Binding-site contacts:
Ligand atom C16 contacts residue ILE128 of chain 2.A at 4.0 Å (hydrophobic).
Ligand atom C8 contacts residue LEU88 of chain 2.A at 4.2 Å (hydrophobic).
Ligand atom C2 contacts residue PHE108 of chain 2.A at 4.2 Å (hydrophobic).
Ligand atom O17 contacts residue LEU229 of chain 2.A at 3.4 Å.
Ligand atom C15 contacts residue ILE128 of chain 2.A at 3.9 Å (hydrophobic).
Ligand atom C15 contacts residue MET92 of chain 2.A at 4.0 Å (hydrophobic).
Ligand atom C3 contacts residue GLU57 of chain 2.A at 3.2 Å.
Ligand atom C2 contacts residue LEU50 of chain 2.A at 4.3 Å (hydrophobic).
Ligand atom C17 contacts residue HIS228 of chain 2.A at 3.5 Å.
Ligand atom C1 contacts residue LEU50 of chain 2.A at 3.7 Å (hydrophobic).
Ligand atom C2 contacts residue GLU57 of chain 2.A at 3.2 Å.
Ligand atom C1 contacts residue ALA54 of chain 2.A at 3.8 Å (hydrophobic).
Ligand atom O3 contacts residue GLU57 of chain 2.A at 2.4 Å (salt-bridge).
Ligand atom C3 contacts residue LEU91 of chain 2.A at 3.9 Å (hydrophobic).
Ligand atom O17 contacts residue HIS228 of chain 2.A at 2.7 Å (h-bond).
Ligand atom C5 contacts residue PHE108 of chain 2.A at 3.9 Å (hydrophobic).
Ligand atom C6 contacts residue PHE108 of chain 2.A at 4.2 Å (hydrophobic).
Ligand atom C5 contacts residue LEU95 of chain 2.A at 4.1 Å (hydrophobic).
Ligand atom C18 contacts residue LEU229 of chain 2.A at 3.7 Å (hydrophobic).
Ligand atom C6 contacts residue MET92 of chain 2.A at 3.8 Å (hydrophobic).
Ligand atom C2 contacts residue LEU91 of chain 2.A at 4.0 Å (hydrophobic).
Ligand atom C16 contacts residue GLY225 of chain 2.A at 4.2 Å.
Ligand atom C7 contacts residue MET92 of chain 2.A at 3.9 Å (hydrophobic).
Ligand atom C9 contacts residue PHE108 of chain 2.A at 4.1 Å (hydrophobic).
Ligand atom C1 contacts residue PHE108 of chain 2.A at 4.2 Å (hydrophobic).
Ligand atom O3 contacts residue LEU91 of chain 2.A at 4.0 Å.
Ligand atom C4 contacts residue LEU95 of chain 2.A at 3.9 Å (hydrophobic).
Ligand atom C2 contacts residue ALA54 of chain 2.A at 4.0 Å (hydrophobic).
Ligand atom C16 contacts residue HIS228 of chain 2.A at 3.5 Å.
Ligand atom C7 contacts residue PHE108 of chain 2.A at 4.3 Å (hydrophobic).
Ligand atom C6 contacts residue LEU95 of chain 2.A at 3.6 Å (hydrophobic).
Ligand atom C4 contacts residue LEU91 of chain 2.A at 3.7 Å (hydrophobic).
Ligand atom C11 contacts residue LEU50 of chain 2.A at 4.2 Å (hydrophobic).
Ligand atom C7 contacts residue LEU132 of chain 2.A at 4.0 Å (hydrophobic).
Ligand atom C15 contacts residue GLY225 of chain 2.A at 4.2 Å.
Ligand atom C6 contacts residue LEU132 of chain 2.A at 4.3 Å (hydrophobic).
Ligand atom O17 contacts residue MET47 of chain 2.A at 3.9 Å.
Ligand atom C12 contacts residue LEU229 of chain 2.A at 4.2 Å (hydrophobic).
Ligand atom C10 contacts residue PHE108 of chain 2.A at 3.8 Å (hydrophobic).
Ligand atom O3 contacts residue ARG98 of chain 2.A at 3.2 Å (salt-bridge).

Sequence of chain 2.A:
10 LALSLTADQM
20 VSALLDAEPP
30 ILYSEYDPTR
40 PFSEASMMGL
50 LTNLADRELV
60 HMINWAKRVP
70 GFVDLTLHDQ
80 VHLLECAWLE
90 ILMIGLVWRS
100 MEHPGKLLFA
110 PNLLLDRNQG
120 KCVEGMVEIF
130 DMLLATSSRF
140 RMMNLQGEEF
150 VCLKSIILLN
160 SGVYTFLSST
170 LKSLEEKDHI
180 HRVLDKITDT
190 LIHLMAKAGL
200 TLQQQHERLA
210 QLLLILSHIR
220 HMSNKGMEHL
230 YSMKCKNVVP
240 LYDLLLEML

The small molecule below binds the protein below.
Small molecule (SMILES): C[C@]12CC[C@@H]3c4ccc(O)cc4CC[C@H]3[C@@H]1CC[C@@H]2O